Sequence of chain 1.F:
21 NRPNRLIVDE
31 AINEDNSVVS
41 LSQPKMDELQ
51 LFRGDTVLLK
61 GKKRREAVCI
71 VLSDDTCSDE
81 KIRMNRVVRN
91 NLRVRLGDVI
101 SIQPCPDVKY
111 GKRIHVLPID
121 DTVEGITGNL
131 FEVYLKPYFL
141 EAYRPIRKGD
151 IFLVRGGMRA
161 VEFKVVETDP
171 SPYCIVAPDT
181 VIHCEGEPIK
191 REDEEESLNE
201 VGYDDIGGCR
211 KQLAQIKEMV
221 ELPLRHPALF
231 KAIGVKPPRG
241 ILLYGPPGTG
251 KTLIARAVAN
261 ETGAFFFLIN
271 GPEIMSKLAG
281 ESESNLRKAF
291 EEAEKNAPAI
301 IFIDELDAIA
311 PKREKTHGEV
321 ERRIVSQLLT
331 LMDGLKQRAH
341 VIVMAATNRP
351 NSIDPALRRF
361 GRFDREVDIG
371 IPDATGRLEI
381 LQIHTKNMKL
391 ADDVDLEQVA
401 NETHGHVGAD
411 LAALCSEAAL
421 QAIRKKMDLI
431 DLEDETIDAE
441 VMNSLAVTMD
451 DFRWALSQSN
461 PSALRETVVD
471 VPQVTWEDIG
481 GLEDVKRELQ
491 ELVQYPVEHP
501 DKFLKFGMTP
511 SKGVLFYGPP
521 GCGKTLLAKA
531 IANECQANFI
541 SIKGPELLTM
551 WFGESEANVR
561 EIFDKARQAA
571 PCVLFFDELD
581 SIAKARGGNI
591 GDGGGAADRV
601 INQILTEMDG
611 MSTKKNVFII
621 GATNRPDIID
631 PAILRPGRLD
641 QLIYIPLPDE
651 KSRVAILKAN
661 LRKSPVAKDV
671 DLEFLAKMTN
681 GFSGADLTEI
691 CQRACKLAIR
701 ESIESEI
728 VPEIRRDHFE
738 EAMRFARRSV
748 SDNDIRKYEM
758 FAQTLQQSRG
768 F

This protein binds this small molecule.
Small molecule (SMILES): Nc1ncnc2c1ncn2[C@@H]1O[C@H](COP(=O)(O)OP(=O)(O)OP(O)(O)=S)[C@@H](O)[C@H]1O

Binding-site contacts:
Ligand atom N1 contacts residue ILE479 of chain 1.F at 3.6 Å.
Ligand atom O2' contacts residue ASN660 of chain 1.F at 3.6 Å.
Ligand atom O3A contacts residue GLY521 of chain 1.F at 3.6 Å.
Ligand atom S1G contacts residue GLY521 of chain 1.F at 3.6 Å.
Ligand atom O1B contacts residue THR525 of chain 1.F at 3.2 Å (h-bond).
Ligand atom N7 contacts residue GLY523 of chain 1.F at 3.3 Å (h-bond).
Ligand atom O2B contacts residue CYS522 of chain 1.F at 3.3 Å (h-bond).
Ligand atom O2G contacts residue MG1 of chain 1.DA at 2.6 Å.
Ligand atom C1' contacts residue THR688 of chain 1.F at 3.5 Å.
Ligand atom C2 contacts residue ASN660 of chain 1.F at 3.6 Å.
Ligand atom O2A contacts residue LEU526 of chain 1.F at 3.0 Å (h-bond).
Ligand atom N3 contacts residue ASN660 of chain 1.F at 3.4 Å (h-bond).
Ligand atom C4 contacts residue LEU526 of chain 1.F at 3.6 Å (hydrophobic).
Ligand atom PG contacts residue ARG766 of chain 1.E at 3.4 Å.
Ligand atom N7 contacts residue CYS522 of chain 1.F at 3.3 Å.
Ligand atom O2B contacts residue LYS524 of chain 1.F at 2.9 Å (salt-bridge).
Ligand atom O1B contacts residue MG1 of chain 1.DA at 2.8 Å.
Ligand atom O2B contacts residue GLY521 of chain 1.F at 3.5 Å (h-bond).
Ligand atom N1 contacts residue GLY480 of chain 1.F at 3.0 Å (h-bond).
Ligand atom O2A contacts residue THR525 of chain 1.F at 2.8 Å (h-bond).
Ligand atom O1A contacts residue MG1 of chain 1.DA at 3.2 Å.
Ligand atom O2B contacts residue GLY523 of chain 1.F at 3.2 Å (h-bond).
Ligand atom O3A contacts residue GLY523 of chain 1.F at 3.4 Å (h-bond).
Ligand atom N6 contacts residue ILE479 of chain 1.F at 3.6 Å.
Ligand atom C6 contacts residue ILE656 of chain 1.F at 3.5 Å (hydrophobic).
Ligand atom S1G contacts residue ARG766 of chain 1.E at 3.6 Å.
Ligand atom C8 contacts residue GLY521 of chain 1.F at 3.3 Å.
Ligand atom N6 contacts residue GLY480 of chain 1.F at 3.2 Å (h-bond).
Ligand atom O2A contacts residue LYS524 of chain 1.F at 3.2 Å (salt-bridge).
Ligand atom PB contacts residue GLY521 of chain 1.F at 3.6 Å.
Ligand atom O1A contacts residue THR525 of chain 1.F at 3.4 Å (h-bond).
Ligand atom O3B contacts residue GLY521 of chain 1.F at 2.7 Å (h-bond).
Ligand atom O3G contacts residue ARG766 of chain 1.E at 2.1 Å (salt-bridge).
Ligand atom C2 contacts residue ASP478 of chain 1.F at 3.4 Å.
Ligand atom N6 contacts residue ILE656 of chain 1.F at 3.6 Å.
Ligand atom C8 contacts residue GLY523 of chain 1.F at 3.6 Å.
Ligand atom N1 contacts residue ILE656 of chain 1.F at 3.4 Å.
Ligand atom O4' contacts residue ALA685 of chain 1.F at 3.6 Å.
Ligand atom O2A contacts residue GLY523 of chain 1.F at 3.2 Å.
Ligand atom O2' contacts residue THR688 of chain 1.F at 3.0 Å (h-bond).

Sequence of chain 1.E:
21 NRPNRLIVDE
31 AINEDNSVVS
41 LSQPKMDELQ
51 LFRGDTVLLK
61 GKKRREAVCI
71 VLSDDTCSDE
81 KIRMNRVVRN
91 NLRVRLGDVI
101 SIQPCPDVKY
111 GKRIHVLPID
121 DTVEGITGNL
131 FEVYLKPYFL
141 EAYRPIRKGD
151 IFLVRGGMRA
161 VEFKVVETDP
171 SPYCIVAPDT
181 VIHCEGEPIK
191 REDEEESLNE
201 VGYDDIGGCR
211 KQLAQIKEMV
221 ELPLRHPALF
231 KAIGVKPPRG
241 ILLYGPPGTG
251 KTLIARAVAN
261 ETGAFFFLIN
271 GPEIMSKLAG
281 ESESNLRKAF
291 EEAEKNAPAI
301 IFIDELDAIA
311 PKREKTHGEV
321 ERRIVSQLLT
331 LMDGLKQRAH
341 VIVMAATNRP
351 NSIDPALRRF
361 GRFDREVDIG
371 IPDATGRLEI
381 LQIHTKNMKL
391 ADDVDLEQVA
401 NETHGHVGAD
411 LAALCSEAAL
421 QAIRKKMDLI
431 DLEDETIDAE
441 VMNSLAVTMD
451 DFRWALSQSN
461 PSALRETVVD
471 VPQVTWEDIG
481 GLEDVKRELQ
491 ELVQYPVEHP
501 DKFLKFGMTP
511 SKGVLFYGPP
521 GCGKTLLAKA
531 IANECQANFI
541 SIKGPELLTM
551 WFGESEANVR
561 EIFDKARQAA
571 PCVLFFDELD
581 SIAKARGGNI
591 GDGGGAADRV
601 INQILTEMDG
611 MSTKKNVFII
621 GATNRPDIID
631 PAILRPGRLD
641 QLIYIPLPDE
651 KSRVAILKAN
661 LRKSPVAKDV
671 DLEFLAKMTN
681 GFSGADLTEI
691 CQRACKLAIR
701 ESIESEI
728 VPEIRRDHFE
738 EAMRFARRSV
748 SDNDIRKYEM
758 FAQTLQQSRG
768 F